Sequence of chain 1.A:
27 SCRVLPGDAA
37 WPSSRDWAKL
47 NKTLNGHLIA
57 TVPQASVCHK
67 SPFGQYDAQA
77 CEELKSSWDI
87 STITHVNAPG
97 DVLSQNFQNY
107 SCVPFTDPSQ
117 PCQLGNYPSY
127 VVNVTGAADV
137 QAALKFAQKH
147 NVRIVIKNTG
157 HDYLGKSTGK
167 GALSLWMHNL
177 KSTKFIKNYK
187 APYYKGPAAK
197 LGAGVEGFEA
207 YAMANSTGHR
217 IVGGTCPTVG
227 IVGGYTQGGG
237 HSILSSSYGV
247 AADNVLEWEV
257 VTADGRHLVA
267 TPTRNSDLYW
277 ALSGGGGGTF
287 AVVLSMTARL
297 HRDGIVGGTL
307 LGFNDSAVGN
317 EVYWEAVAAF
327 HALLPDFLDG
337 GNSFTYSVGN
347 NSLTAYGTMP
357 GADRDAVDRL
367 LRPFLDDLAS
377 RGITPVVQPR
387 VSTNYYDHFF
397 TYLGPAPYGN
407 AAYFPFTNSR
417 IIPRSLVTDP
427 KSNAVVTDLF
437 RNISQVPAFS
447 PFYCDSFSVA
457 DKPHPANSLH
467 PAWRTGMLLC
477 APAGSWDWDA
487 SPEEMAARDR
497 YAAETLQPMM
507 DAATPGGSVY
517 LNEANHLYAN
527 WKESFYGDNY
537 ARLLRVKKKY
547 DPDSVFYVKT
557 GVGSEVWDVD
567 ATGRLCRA

Binding-site contacts:
Ligand atom C6 contacts residue GLY52 of chain 1.A at 4.2 Å.
Ligand atom O5 contacts residue GLY52 of chain 1.A at 3.5 Å.
Ligand atom C8 contacts residue TYR126 of chain 1.A at 4.2 Å (hydrophobic).
Ligand atom C1 contacts residue ASN47 of chain 1.A at 1.5 Å.
Ligand atom C4 contacts residue ASN47 of chain 1.A at 4.3 Å.
Ligand atom C7 contacts residue ASN47 of chain 1.A at 3.5 Å.
Ligand atom C3 contacts residue LEU54 of chain 1.A at 4.1 Å (hydrophobic).
Ligand atom O5 contacts residue ASN47 of chain 1.A at 2.4 Å (h-bond).
Ligand atom C7 contacts residue LEU54 of chain 1.A at 3.8 Å (hydrophobic).
Ligand atom N2 contacts residue LEU54 of chain 1.A at 3.0 Å (h-bond).
Ligand atom C3 contacts residue ASN47 of chain 1.A at 3.8 Å.
Ligand atom C8 contacts residue ALA56 of chain 1.A at 3.6 Å (hydrophobic).
Ligand atom C8 contacts residue LEU54 of chain 1.A at 3.7 Å (hydrophobic).
Ligand atom C5 contacts residue GLY52 of chain 1.A at 3.6 Å.
Ligand atom C1 contacts residue GLY52 of chain 1.A at 3.8 Å.
Ligand atom C2 contacts residue ASN47 of chain 1.A at 2.5 Å.
Ligand atom N2 contacts residue ASN47 of chain 1.A at 2.9 Å (h-bond).
Ligand atom C2 contacts residue LEU54 of chain 1.A at 3.8 Å (hydrophobic).
Ligand atom C5 contacts residue ASN47 of chain 1.A at 3.7 Å.
Ligand atom O7 contacts residue ASN47 of chain 1.A at 3.7 Å.
Ligand atom C1 contacts residue LEU54 of chain 1.A at 3.9 Å (hydrophobic).
Ligand atom C8 contacts residue ILE55 of chain 1.A at 4.2 Å (hydrophobic).

A protein and the small-molecule ligand that binds it are described below.
Small molecule (SMILES): CC(=O)N[C@@H]1[C@@H](O)[C@H](O)[C@@H](CO)O[C@H]1O